Sequence of chain 1.A:
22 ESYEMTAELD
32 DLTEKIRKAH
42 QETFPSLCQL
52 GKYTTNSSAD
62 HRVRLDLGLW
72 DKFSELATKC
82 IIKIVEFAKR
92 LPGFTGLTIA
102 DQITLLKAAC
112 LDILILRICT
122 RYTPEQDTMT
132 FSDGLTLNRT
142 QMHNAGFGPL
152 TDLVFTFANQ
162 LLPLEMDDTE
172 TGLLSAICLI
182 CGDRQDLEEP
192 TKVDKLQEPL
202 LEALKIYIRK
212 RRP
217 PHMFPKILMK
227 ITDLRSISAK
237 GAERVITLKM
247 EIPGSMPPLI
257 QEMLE

Binding-site contacts:
Ligand atom CD2 contacts residue MET259 of chain 1.A at 3.9 Å (hydrophobic).
Ligand atom CD2 contacts residue VAL86 of chain 1.A at 4.1 Å (hydrophobic).
Ligand atom N contacts residue GLU258 of chain 1.A at 2.8 Å (salt-bridge).
Ligand atom NZ contacts residue GLU258 of chain 1.A at 3.8 Å.
Ligand atom CD2 contacts residue LYS90 of chain 1.A at 4.0 Å.
Ligand atom CB contacts residue GLU258 of chain 1.A at 3.3 Å.
Ligand atom CG contacts residue GLU258 of chain 1.A at 3.1 Å.
Ligand atom CG2 contacts residue LEU255 of chain 1.A at 3.5 Å (hydrophobic).
Ligand atom CD1 contacts residue PRO254 of chain 1.A at 3.5 Å (hydrophobic).
Ligand atom CD2 contacts residue ILE104 of chain 1.A at 3.9 Å (hydrophobic).
Ligand atom CA contacts residue GLU258 of chain 1.A at 3.8 Å.
Ligand atom C contacts residue GLU258 of chain 1.A at 3.9 Å.
Ligand atom CA contacts residue GLU258 of chain 1.A at 3.6 Å.
Ligand atom CD1 contacts residue LEU107 of chain 1.A at 3.9 Å (hydrophobic).
Ligand atom CD2 contacts residue ILE104 of chain 1.A at 3.9 Å (hydrophobic).
Ligand atom C contacts residue GLU258 of chain 1.A at 3.7 Å.
Ligand atom ND1 contacts residue ILE100 of chain 1.A at 3.8 Å.
Ligand atom CA contacts residue GLU258 of chain 1.A at 3.7 Å.
Ligand atom NE2 contacts residue ILE104 of chain 1.A at 4.0 Å.
Ligand atom CG1 contacts residue GLU258 of chain 1.A at 3.3 Å.
Ligand atom CD2 contacts residue PHE95 of chain 1.A at 3.9 Å (hydrophobic).
Ligand atom CD1 contacts residue GLU258 of chain 1.A at 4.1 Å.
Ligand atom CD1 contacts residue GLN103 of chain 1.A at 4.0 Å.
Ligand atom CE contacts residue GLU258 of chain 1.A at 3.5 Å.
Ligand atom CD contacts residue GLU258 of chain 1.A at 3.8 Å.
Ligand atom O contacts residue LYS90 of chain 1.A at 3.8 Å.
Ligand atom CD1 contacts residue GLU258 of chain 1.A at 3.6 Å.
Ligand atom CD2 contacts residue GLN103 of chain 1.A at 3.5 Å.
Ligand atom CD1 contacts residue ILE104 of chain 1.A at 3.7 Å (hydrophobic).
Ligand atom CD2 contacts residue GLU258 of chain 1.A at 3.8 Å.
Ligand atom C contacts residue LYS90 of chain 1.A at 3.8 Å.
Ligand atom CB contacts residue GLU258 of chain 1.A at 3.5 Å.
Ligand atom CD1 contacts residue LEU255 of chain 1.A at 3.8 Å (hydrophobic).
Ligand atom N contacts residue GLU258 of chain 1.A at 3.0 Å (salt-bridge).
Ligand atom NE2 contacts residue ILE100 of chain 1.A at 4.0 Å.
Ligand atom O contacts residue LYS90 of chain 1.A at 3.2 Å (salt-bridge).
Ligand atom CE1 contacts residue ILE100 of chain 1.A at 3.4 Å (hydrophobic).
Ligand atom CD2 contacts residue LEU107 of chain 1.A at 4.0 Å (hydrophobic).
Ligand atom CG contacts residue GLU258 of chain 1.A at 4.0 Å.
Ligand atom CD1 contacts residue LEU255 of chain 1.A at 3.9 Å (hydrophobic).

The protein below binds the small molecule below.
Small molecule (SMILES): CC[C@H](C)[C@H](NC(=O)[C@@H](N)CCCCN)C(=O)N[C@@H](CC(C)C)C(=O)N[C@@H](CC1=NC=NC1)C(=O)N[C@@H](CCCN=C(N)N)C(=O)N[C@@H](CC(C)C)C(=O)N[C@@H](CC(C)C)C(=O)N[C@H](C=O)CCC(N)=O